A protein and the small-molecule ligand that binds it are described below.
Small molecule (SMILES): Nc1ncnc2c1ncn2[C@H]1C[C@H](O[P](=O)(O)OC[C@H]2O[C@@H](n3cnc4c(N)ncnc43)C[C@@H]2O[P](=O)(O)OC[C@H]2O[C@@H](n3cnc4c(N)ncnc43)C[C@@H]2O[P](=O)(O)OC[C@H]2O[C@@H](n3cnc4c(N)ncnc43)C[C@@H]2O[P](=O)(O)OC[C@H]2O[C@@H](n3cnc4c(N)ncnc43)C[C@@H]2O[P](=O)(O)OC[C@H]2O[C@@H](n3cnc4c(N)ncnc43)C[C@@H]2O[P](=O)(O)OC[C@H]2O[C@@H](n3cnc4c(N)ncnc43)C[C@@H]2O[P](=O)(O)OC[C@H]2O[C@@H](n3cnc4c(N)ncnc43)C[C@@H]2O[P](=O)(O)OC[C@H]2O[C@@H](n3cnc4c(N)ncnc43)C[C@@H]2O)[C@@H](COP(=O)=O)O1

Binding-site contacts:
Ligand atom N7 contacts residue PHE18 of chain 2.A at 3.5 Å.
Ligand atom C5' contacts residue LEU98 of chain 3.A at 3.5 Å (hydrophobic).
Ligand atom OP1 contacts residue HIS93 of chain 3.A at 2.8 Å (h-bond).
Ligand atom C2 contacts residue PHE92 of chain 3.A at 3.5 Å (hydrophobic).
Ligand atom OP2 contacts residue LYS107 of chain 3.A at 2.6 Å (salt-bridge).
Ligand atom O4' contacts residue TRP54 of chain 2.A at 3.2 Å (h-bond).
Ligand atom C6 contacts residue PHE92 of chain 3.A at 3.2 Å (hydrophobic).
Ligand atom N7 contacts residue PHE12 of chain 2.A at 3.0 Å.
Ligand atom O4' contacts residue ASP94 of chain 3.A at 3.5 Å (salt-bridge).
Ligand atom C4' contacts residue TRP64 of chain 2.A at 3.5 Å (hydrophobic).
Ligand atom C1' contacts residue ASP94 of chain 3.A at 3.4 Å.
Ligand atom O4' contacts residue MET50 of chain 3.A at 3.4 Å.
Ligand atom O5' contacts residue HIS93 of chain 3.A at 3.4 Å (h-bond).
Ligand atom N6 contacts residue PHE92 of chain 3.A at 3.6 Å (h-bond).
Ligand atom N3 contacts residue ASP94 of chain 3.A at 3.2 Å (salt-bridge).
Ligand atom N6 contacts residue SER16 of chain 2.A at 3.0 Å (h-bond).
Ligand atom C8 contacts residue MET97 of chain 3.A at 3.6 Å (hydrophobic).
Ligand atom N7 contacts residue ARG45 of chain 3.A at 3.2 Å (salt-bridge).
Ligand atom C8 contacts residue TRP64 of chain 2.A at 3.0 Å (hydrophobic).
Ligand atom N1 contacts residue PHE92 of chain 3.A at 3.0 Å (h-bond).
Ligand atom OP1 contacts residue TYR62 of chain 2.A at 2.5 Å (h-bond).
Ligand atom N3 contacts residue PHE18 of chain 2.A at 3.5 Å.
Ligand atom N7 contacts residue TRP64 of chain 2.A at 3.4 Å.
Ligand atom N3 contacts residue MET97 of chain 3.A at 3.5 Å.
Ligand atom OP1 contacts residue PHE70 of chain 3.A at 3.4 Å.
Ligand atom C5' contacts residue TRP64 of chain 2.A at 3.6 Å (hydrophobic).
Ligand atom C8 contacts residue PHE12 of chain 2.A at 3.0 Å (hydrophobic).
Ligand atom OP1 contacts residue LYS61 of chain 2.A at 3.0 Å.
Ligand atom N7 contacts residue HIS93 of chain 3.A at 3.5 Å (h-bond).
Ligand atom C2 contacts residue MET97 of chain 3.A at 3.3 Å (hydrophobic).
Ligand atom N1 contacts residue PHE18 of chain 2.A at 3.4 Å.
Ligand atom C5 contacts residue PHE18 of chain 2.A at 3.4 Å (hydrophobic).
Ligand atom C5' contacts residue LEU69 of chain 3.A at 3.4 Å (hydrophobic).
Ligand atom O3' contacts residue ALA71 of chain 3.A at 3.5 Å.
Ligand atom C4' contacts residue TYR62 of chain 2.A at 3.5 Å (hydrophobic).
Ligand atom C2 contacts residue PHE18 of chain 2.A at 3.4 Å (hydrophobic).
Ligand atom C1' contacts residue LEU98 of chain 3.A at 3.4 Å (hydrophobic).
Ligand atom OP1 contacts residue LYS107 of chain 3.A at 2.7 Å (salt-bridge).
Ligand atom OP1 contacts residue ALA71 of chain 3.A at 2.7 Å (h-bond).
Ligand atom C4 contacts residue PHE18 of chain 2.A at 3.5 Å (hydrophobic).

Sequence of chain 2.A:
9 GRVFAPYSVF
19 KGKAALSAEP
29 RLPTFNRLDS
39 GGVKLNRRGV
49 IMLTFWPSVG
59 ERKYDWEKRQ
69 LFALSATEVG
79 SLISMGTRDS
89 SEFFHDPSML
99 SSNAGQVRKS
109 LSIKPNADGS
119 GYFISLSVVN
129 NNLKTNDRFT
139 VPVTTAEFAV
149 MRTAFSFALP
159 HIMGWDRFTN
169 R

Sequence of chain 3.A:
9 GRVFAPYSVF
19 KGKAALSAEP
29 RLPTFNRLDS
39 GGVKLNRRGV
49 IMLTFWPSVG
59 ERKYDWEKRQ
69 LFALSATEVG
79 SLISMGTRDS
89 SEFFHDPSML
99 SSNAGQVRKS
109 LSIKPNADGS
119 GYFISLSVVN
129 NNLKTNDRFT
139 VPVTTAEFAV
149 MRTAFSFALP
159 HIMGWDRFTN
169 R